Sequence of chain 2.B:
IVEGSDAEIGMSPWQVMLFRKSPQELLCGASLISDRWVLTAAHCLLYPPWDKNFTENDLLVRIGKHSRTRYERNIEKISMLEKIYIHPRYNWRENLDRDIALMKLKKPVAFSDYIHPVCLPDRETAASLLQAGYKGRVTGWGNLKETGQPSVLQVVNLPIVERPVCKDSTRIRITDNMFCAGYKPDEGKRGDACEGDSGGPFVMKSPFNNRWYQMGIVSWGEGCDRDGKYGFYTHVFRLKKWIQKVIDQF

This small molecule binds to this protein.
Small molecule (SMILES): [H]/N=C(/N)c1ccc(CNC(=O)[C@H](C)N(C)C(=O)[C@@H](CC2CCCCC2)NCC(=O)O)cn1

Binding-site contacts:
Ligand atom C16 contacts residue TRP50 of chain 2.B at 3.7 Å (hydrophobic).
Ligand atom O20 contacts residue TRP227 of chain 2.B at 3.0 Å.
Ligand atom O14 contacts residue TRP50 of chain 2.B at 3.5 Å.
Ligand atom N11 contacts residue HIS43 of chain 2.B at 3.8 Å.
Ligand atom C19 contacts residue GLY228 of chain 2.B at 3.6 Å.
Ligand atom C15 contacts residue HIS43 of chain 2.B at 3.7 Å.
Ligand atom N10 contacts residue ASP199 of chain 2.B at 3.0 Å (salt-bridge).
Ligand atom C4 contacts residue TRP227 of chain 2.B at 3.7 Å (hydrophobic).
Ligand atom C23 contacts residue GLY228 of chain 2.B at 3.6 Å.
Ligand atom O24 contacts residue GLU229 of chain 2.B at 3.3 Å.
Ligand atom N3 contacts residue VAL225 of chain 2.B at 3.8 Å.
Ligand atom N9 contacts residue ASP199 of chain 2.B at 2.7 Å (salt-bridge).
Ligand atom N11 contacts residue SER226 of chain 2.B at 3.1 Å (h-bond).
Ligand atom C16 contacts residue TYR47 of chain 2.B at 3.6 Å (hydrophobic).
Ligand atom C7 contacts residue SER205 of chain 2.B at 3.2 Å.
Ligand atom C32 contacts residue TRP227 of chain 2.B at 3.5 Å (hydrophobic).
Ligand atom C8 contacts residue ASP199 of chain 2.B at 3.5 Å.
Ligand atom C4 contacts residue SER226 of chain 2.B at 3.7 Å.
Ligand atom O24 contacts residue GLY230 of chain 2.B at 2.8 Å (h-bond).
Ligand atom N9 contacts residue ALA200 of chain 2.B at 3.4 Å (h-bond).
Ligand atom C1 contacts residue GLY230 of chain 2.B at 3.5 Å.
Ligand atom N3 contacts residue TRP227 of chain 2.B at 3.6 Å.
Ligand atom C2 contacts residue GLY228 of chain 2.B at 3.6 Å.
Ligand atom C26 contacts residue GLY228 of chain 2.B at 3.6 Å.
Ligand atom C1 contacts residue GLY228 of chain 2.B at 3.8 Å.
Ligand atom N10 contacts residue GLY238 of chain 2.B at 3.4 Å.
Ligand atom N21 contacts residue GLY228 of chain 2.B at 3.1 Å (h-bond).
Ligand atom N11 contacts residue SER205 of chain 2.B at 3.8 Å.
Ligand atom C8 contacts residue GLY228 of chain 2.B at 3.7 Å.
Ligand atom O20 contacts residue GLY228 of chain 2.B at 2.9 Å (h-bond).
Ligand atom C8 contacts residue ALA200 of chain 2.B at 3.6 Å (hydrophobic).
Ligand atom C22 contacts residue GLY228 of chain 2.B at 3.8 Å.
Ligand atom O24 contacts residue GLY228 of chain 2.B at 3.1 Å (h-bond).
Ligand atom N9 contacts residue GLY230 of chain 2.B at 2.9 Å (h-bond).
Ligand atom N10 contacts residue TRP227 of chain 2.B at 3.8 Å.
Ligand atom C4 contacts residue VAL225 of chain 2.B at 3.8 Å (hydrophobic).
Ligand atom C18 contacts residue GLY228 of chain 2.B at 3.7 Å.
Ligand atom C23 contacts residue GLY230 of chain 2.B at 3.8 Å.
Ligand atom C2 contacts residue TRP227 of chain 2.B at 3.8 Å (hydrophobic).
Ligand atom C15 contacts residue LEU96 of chain 2.B at 3.8 Å (hydrophobic).